The small molecule below binds the protein below.
Small molecule (SMILES): CC(=O)C(=O)O

Sequence of chain 1.B:
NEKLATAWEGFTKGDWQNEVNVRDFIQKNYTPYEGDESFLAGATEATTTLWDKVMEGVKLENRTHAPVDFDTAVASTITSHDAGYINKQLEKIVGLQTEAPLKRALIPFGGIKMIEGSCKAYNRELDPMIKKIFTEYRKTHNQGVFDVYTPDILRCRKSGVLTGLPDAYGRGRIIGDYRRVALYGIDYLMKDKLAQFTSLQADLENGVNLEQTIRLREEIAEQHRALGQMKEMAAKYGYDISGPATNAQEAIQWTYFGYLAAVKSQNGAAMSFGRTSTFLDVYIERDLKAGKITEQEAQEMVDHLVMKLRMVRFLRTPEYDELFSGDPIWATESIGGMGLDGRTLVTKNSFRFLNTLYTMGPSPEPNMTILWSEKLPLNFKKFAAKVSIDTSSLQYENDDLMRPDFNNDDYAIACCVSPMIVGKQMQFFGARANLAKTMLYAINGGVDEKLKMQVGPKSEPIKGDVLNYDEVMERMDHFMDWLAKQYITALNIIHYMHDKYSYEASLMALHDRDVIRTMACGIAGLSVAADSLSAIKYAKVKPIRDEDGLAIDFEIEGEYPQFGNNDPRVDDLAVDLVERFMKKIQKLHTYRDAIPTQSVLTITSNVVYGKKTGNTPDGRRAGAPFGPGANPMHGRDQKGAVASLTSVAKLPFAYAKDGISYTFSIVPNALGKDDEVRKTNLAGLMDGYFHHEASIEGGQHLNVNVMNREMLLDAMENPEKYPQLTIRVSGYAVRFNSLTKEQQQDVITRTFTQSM

Binding-site contacts:
Ligand atom OXT contacts residue PHE432 of chain 1.B at 3.2 Å.
Ligand atom OXT contacts residue CYS418 of chain 1.B at 3.5 Å (h-bond).
Ligand atom O contacts residue PHE432 of chain 1.B at 3.7 Å.
Ligand atom OXT contacts residue ARG176 of chain 1.B at 2.7 Å (salt-bridge).
Ligand atom C contacts residue ARG176 of chain 1.B at 3.8 Å.
Ligand atom O3 contacts residue CYS418 of chain 1.B at 3.6 Å (h-bond).
Ligand atom O contacts residue ILE606 of chain 1.B at 3.3 Å.
Ligand atom O contacts residue PHE327 of chain 1.B at 4.4 Å.
Ligand atom CA contacts residue ARG176 of chain 1.B at 4.0 Å.
Ligand atom CB contacts residue CYS418 of chain 1.B at 3.3 Å (hydrophobic).
Ligand atom O contacts residue ARG435 of chain 1.B at 2.9 Å (salt-bridge).
Ligand atom C contacts residue PHE432 of chain 1.B at 3.2 Å (hydrophobic).
Ligand atom CA contacts residue CYS418 of chain 1.B at 3.1 Å (hydrophobic).
Ligand atom CB contacts residue TRP333 of chain 1.B at 3.7 Å (hydrophobic).
Ligand atom CA contacts residue PHE432 of chain 1.B at 3.5 Å (hydrophobic).
Ligand atom CB contacts residue PHE327 of chain 1.B at 3.8 Å (hydrophobic).
Ligand atom O3 contacts residue PHE432 of chain 1.B at 3.6 Å.
Ligand atom CB contacts residue ALA273 of chain 1.B at 4.1 Å (hydrophobic).
Ligand atom CB contacts residue ALA272 of chain 1.B at 3.7 Å (hydrophobic).
Ligand atom OXT contacts residue LEU604 of chain 1.B at 3.5 Å.
Ligand atom C contacts residue LEU604 of chain 1.B at 4.0 Å (hydrophobic).
Ligand atom CB contacts residue PHE432 of chain 1.B at 4.1 Å (hydrophobic).
Ligand atom CA contacts residue ALA272 of chain 1.B at 4.4 Å (hydrophobic).
Ligand atom O3 contacts residue ALA272 of chain 1.B at 4.3 Å.
Ligand atom O contacts residue LEU604 of chain 1.B at 3.7 Å.
Ligand atom CA contacts residue ALA273 of chain 1.B at 4.2 Å (hydrophobic).
Ligand atom O contacts residue CYS418 of chain 1.B at 3.8 Å.
Ligand atom O3 contacts residue ARG176 of chain 1.B at 3.3 Å (salt-bridge).
Ligand atom C contacts residue CYS418 of chain 1.B at 3.2 Å (hydrophobic).
Ligand atom C contacts residue ARG435 of chain 1.B at 3.7 Å.
Ligand atom O3 contacts residue ALA273 of chain 1.B at 3.6 Å.
Ligand atom OXT contacts residue ARG435 of chain 1.B at 3.8 Å.